Sequence of chain 1.A:
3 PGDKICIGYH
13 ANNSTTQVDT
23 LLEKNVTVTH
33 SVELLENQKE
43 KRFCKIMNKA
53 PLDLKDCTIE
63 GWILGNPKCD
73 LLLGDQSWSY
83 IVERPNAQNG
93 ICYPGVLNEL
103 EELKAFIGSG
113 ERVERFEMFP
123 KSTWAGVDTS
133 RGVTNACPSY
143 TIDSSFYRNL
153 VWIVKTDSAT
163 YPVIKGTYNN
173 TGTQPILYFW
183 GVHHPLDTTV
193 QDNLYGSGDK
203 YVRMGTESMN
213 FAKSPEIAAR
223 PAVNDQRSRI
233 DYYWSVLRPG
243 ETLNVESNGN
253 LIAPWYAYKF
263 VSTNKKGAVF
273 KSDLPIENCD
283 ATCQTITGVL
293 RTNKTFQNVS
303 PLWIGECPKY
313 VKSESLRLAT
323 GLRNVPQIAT

Binding-site contacts:
Ligand atom C8 contacts residue THR244 of chain 1.A at 3.8 Å.
Ligand atom O7 contacts residue ASN171 of chain 1.A at 3.4 Å (h-bond).
Ligand atom C5 contacts residue ASN171 of chain 1.A at 3.6 Å.
Ligand atom C2 contacts residue THR244 of chain 1.A at 4.2 Å.
Ligand atom C1 contacts residue THR244 of chain 1.A at 4.0 Å.
Ligand atom N2 contacts residue ASN171 of chain 1.A at 2.9 Å (h-bond).
Ligand atom C2 contacts residue ASN171 of chain 1.A at 2.3 Å.
Ligand atom C4 contacts residue ASN171 of chain 1.A at 4.0 Å.
Ligand atom O5 contacts residue ASN171 of chain 1.A at 2.3 Å (h-bond).
Ligand atom C7 contacts residue THR244 of chain 1.A at 3.6 Å.
Ligand atom C7 contacts residue ASN171 of chain 1.A at 3.5 Å.
Ligand atom C3 contacts residue ASN171 of chain 1.A at 3.7 Å.
Ligand atom N2 contacts residue THR244 of chain 1.A at 3.2 Å (h-bond).
Ligand atom C1 contacts residue ASN171 of chain 1.A at 1.4 Å.
Ligand atom O7 contacts residue THR244 of chain 1.A at 4.2 Å.
Ligand atom C8 contacts residue PRO223 of chain 1.C at 4.2 Å (hydrophobic).

A small-molecule ligand and the protein it binds are described below.
Small molecule (SMILES): CC(=O)N[C@@H]1[C@@H](O)[C@H](O)[C@@H](CO)O[C@H]1O

Sequence of chain 1.C:
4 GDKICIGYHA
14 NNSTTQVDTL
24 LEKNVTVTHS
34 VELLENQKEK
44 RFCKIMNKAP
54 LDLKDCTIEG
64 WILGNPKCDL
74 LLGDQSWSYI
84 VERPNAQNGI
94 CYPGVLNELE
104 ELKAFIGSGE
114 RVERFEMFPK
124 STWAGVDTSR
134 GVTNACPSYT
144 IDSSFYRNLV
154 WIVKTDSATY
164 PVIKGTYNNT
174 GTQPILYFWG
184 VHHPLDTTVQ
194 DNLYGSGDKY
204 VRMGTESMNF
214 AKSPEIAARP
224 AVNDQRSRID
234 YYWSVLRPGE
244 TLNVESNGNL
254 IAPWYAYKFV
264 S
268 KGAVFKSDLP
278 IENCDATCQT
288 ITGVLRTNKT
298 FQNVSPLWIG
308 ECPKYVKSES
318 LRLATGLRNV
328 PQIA